Sequence of chain 1.C:
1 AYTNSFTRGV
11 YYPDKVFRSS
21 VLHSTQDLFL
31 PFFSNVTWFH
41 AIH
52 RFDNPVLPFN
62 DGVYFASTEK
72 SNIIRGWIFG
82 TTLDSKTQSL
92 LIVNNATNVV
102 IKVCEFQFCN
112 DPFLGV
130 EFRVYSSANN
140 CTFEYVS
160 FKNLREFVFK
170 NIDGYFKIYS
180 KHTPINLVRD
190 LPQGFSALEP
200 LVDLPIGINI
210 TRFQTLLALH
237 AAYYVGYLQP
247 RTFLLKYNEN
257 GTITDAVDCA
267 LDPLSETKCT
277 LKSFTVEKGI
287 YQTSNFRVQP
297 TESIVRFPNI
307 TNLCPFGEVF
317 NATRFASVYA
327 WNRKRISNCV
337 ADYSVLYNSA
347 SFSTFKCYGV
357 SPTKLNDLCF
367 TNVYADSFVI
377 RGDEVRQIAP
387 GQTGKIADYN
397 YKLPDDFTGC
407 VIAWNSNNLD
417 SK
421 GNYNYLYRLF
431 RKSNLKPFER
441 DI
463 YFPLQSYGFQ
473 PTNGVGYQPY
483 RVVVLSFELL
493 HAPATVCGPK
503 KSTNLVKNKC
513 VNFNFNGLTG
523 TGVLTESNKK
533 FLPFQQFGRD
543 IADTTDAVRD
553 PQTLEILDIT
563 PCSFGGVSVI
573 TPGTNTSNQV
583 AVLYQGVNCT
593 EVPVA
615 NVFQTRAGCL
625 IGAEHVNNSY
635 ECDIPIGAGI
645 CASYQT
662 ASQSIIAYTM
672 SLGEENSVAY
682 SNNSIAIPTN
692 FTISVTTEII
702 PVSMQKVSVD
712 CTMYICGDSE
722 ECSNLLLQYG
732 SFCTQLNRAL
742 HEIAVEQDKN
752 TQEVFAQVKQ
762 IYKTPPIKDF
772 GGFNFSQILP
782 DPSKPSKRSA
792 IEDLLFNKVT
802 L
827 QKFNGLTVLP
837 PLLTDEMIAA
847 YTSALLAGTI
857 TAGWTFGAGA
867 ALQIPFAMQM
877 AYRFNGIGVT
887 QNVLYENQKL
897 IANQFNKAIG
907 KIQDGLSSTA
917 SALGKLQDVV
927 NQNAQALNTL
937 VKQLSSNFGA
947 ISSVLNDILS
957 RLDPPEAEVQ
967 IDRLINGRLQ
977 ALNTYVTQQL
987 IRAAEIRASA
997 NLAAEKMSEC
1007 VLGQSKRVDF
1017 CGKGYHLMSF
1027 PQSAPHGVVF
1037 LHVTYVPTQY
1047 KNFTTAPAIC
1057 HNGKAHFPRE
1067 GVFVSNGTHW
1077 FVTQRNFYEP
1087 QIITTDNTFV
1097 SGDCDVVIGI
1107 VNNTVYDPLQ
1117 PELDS

This protein binds this small molecule.
Small molecule (SMILES): CC(=O)N[C@H]1[C@H](O[C@H]2[C@H](O)[C@@H](NC(C)=O)CO[C@@H]2CO)O[C@H](CO)[C@@H](O[C@@H]2O[C@H](CO[C@H]3O[C@H](CO)[C@@H](O)[C@H](O)[C@@H]3O)[C@@H](O)[C@H](O[C@H]3O[C@H](CO)[C@@H](O)[C@H](O)[C@@H]3O)[C@@H]2O)[C@@H]1O

Binding-site contacts:
Ligand atom O5 contacts residue ASN1108 of chain 1.C at 2.4 Å (h-bond).
Ligand atom N2 contacts residue ASN1108 of chain 1.C at 2.9 Å (h-bond).
Ligand atom C3 contacts residue ASN1108 of chain 1.C at 3.8 Å.
Ligand atom C8 contacts residue ASN1108 of chain 1.C at 4.3 Å.
Ligand atom C7 contacts residue ASN1108 of chain 1.C at 3.2 Å.
Ligand atom C5 contacts residue ASN1108 of chain 1.C at 3.7 Å.
Ligand atom C2 contacts residue ASN1108 of chain 1.C at 2.4 Å.
Ligand atom O7 contacts residue ASN1108 of chain 1.C at 3.2 Å (h-bond).
Ligand atom C4 contacts residue ASN1108 of chain 1.C at 4.2 Å.
Ligand atom C1 contacts residue ASN1108 of chain 1.C at 1.4 Å.